Binding-site contacts:
Ligand atom O3A contacts residue GLY192 of chain 1.D at 3.5 Å.
Ligand atom O1G contacts residue THR196 of chain 1.D at 3.4 Å.
Ligand atom O1G contacts residue LYS195 of chain 1.D at 3.3 Å (salt-bridge).
Ligand atom O3A contacts residue GLY194 of chain 1.D at 3.6 Å.
Ligand atom N6 contacts residue LEU163 of chain 1.D at 3.5 Å.
Ligand atom PA contacts residue THR196 of chain 1.D at 3.2 Å.
Ligand atom O3B contacts residue LYS195 of chain 1.D at 2.7 Å (salt-bridge).
Ligand atom O1B contacts residue LYS195 of chain 1.D at 3.1 Å (salt-bridge).
Ligand atom O1A contacts residue LYS195 of chain 1.D at 3.4 Å (salt-bridge).
Ligand atom O1A contacts residue THR196 of chain 1.D at 2.7 Å (h-bond).
Ligand atom N7 contacts residue THR197 of chain 1.D at 3.3 Å (h-bond).
Ligand atom O1A contacts residue GLY194 of chain 1.D at 3.4 Å.
Ligand atom PB contacts residue GLY194 of chain 1.D at 3.5 Å.
Ligand atom O4' contacts residue PRO359 of chain 1.D at 3.5 Å.
Ligand atom O2B contacts residue LYS195 of chain 1.D at 2.7 Å (salt-bridge).
Ligand atom O2G contacts residue ARG149 of chain 1.D at 2.9 Å (salt-bridge).
Ligand atom C2' contacts residue THR197 of chain 1.D at 3.6 Å.
Ligand atom O3G contacts residue ARG149 of chain 1.D at 2.9 Å (salt-bridge).
Ligand atom PG contacts residue LYS195 of chain 1.D at 3.5 Å.
Ligand atom O2A contacts residue THR196 of chain 1.D at 2.8 Å (h-bond).
Ligand atom PB contacts residue LEU193 of chain 1.D at 3.6 Å.
Ligand atom PB contacts residue LYS195 of chain 1.D at 3.3 Å.
Ligand atom N9 contacts residue PRO359 of chain 1.D at 3.4 Å.
Ligand atom C2 contacts residue GLN159 of chain 1.D at 3.2 Å.
Ligand atom O3' contacts residue LYS363 of chain 1.D at 3.3 Å.
Ligand atom N6 contacts residue VAL161 of chain 1.D at 3.2 Å (h-bond).
Ligand atom O3B contacts residue GLY192 of chain 1.D at 3.2 Å (h-bond).
Ligand atom O1A contacts residue THR197 of chain 1.D at 3.1 Å.
Ligand atom C8 contacts residue PRO359 of chain 1.D at 3.5 Å (hydrophobic).
Ligand atom N7 contacts residue GLY194 of chain 1.D at 3.6 Å.
Ligand atom O1B contacts residue THR196 of chain 1.D at 2.7 Å (h-bond).
Ligand atom O2B contacts residue GLY194 of chain 1.D at 2.4 Å (h-bond).
Ligand atom O2B contacts residue LEU193 of chain 1.D at 2.7 Å (h-bond).
Ligand atom C8 contacts residue THR197 of chain 1.D at 3.6 Å.
Ligand atom N1 contacts residue VAL160 of chain 1.D at 3.6 Å.
Ligand atom PG contacts residue ARG149 of chain 1.D at 3.3 Å.
Ligand atom O3A contacts residue LEU193 of chain 1.D at 3.5 Å (h-bond).
Ligand atom N1 contacts residue VAL161 of chain 1.D at 3.1 Å (h-bond).
Ligand atom O2G contacts residue ARG297 of chain 1.D at 2.5 Å (salt-bridge).
Ligand atom N1 contacts residue GLN159 of chain 1.D at 3.6 Å (h-bond).

A small-molecule ligand and the protein it binds are described below.
Small molecule (SMILES): Nc1ncnc2c1ncn2[C@H]1C[C@H](O)[C@@H](CO[P](=O)(O)O[P](=O)(O)OP(=O)(O)O)O1

Sequence of chain 1.D:
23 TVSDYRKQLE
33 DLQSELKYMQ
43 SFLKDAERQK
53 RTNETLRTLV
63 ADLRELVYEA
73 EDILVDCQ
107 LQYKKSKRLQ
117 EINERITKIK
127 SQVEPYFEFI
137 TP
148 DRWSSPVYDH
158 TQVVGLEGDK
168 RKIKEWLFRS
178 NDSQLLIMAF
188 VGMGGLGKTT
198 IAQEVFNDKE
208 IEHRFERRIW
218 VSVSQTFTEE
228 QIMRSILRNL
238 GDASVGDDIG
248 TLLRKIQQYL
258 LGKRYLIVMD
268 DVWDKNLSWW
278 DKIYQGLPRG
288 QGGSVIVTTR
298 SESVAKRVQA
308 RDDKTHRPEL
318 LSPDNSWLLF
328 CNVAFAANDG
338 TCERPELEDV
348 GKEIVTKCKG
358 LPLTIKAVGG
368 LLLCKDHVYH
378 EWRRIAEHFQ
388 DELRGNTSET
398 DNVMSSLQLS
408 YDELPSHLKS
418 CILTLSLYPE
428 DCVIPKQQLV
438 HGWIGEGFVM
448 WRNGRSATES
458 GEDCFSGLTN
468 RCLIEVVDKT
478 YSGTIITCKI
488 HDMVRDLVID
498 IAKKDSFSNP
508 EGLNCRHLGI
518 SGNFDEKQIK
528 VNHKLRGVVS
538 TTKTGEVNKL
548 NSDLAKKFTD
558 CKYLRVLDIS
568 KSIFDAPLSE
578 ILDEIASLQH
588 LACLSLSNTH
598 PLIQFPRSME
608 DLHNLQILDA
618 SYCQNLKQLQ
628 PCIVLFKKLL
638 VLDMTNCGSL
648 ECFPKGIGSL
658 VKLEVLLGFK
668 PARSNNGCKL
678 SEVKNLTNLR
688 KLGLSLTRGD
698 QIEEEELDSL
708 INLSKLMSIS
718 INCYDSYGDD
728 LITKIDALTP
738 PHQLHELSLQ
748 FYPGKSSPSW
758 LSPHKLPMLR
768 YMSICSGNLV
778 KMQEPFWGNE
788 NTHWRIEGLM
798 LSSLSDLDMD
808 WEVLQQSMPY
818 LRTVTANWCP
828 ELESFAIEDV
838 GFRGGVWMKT